Binding-site contacts:
Ligand atom C20 contacts residue VAL180 of chain 1.A at 4.2 Å (hydrophobic).
Ligand atom C8 contacts residue TYR216 of chain 1.A at 3.9 Å (hydrophobic).
Ligand atom C21 contacts residue VAL180 of chain 1.A at 3.9 Å (hydrophobic).
Ligand atom C19 contacts residue OLC1 of chain 1.H at 4.2 Å.
Ligand atom C10 contacts residue TYR188 of chain 1.A at 4.5 Å (hydrophobic).
Ligand atom C7 contacts residue TYR216 of chain 1.A at 4.1 Å (hydrophobic).
Ligand atom C4 contacts residue ILE215 of chain 1.A at 4.2 Å (hydrophobic).
Ligand atom C5 contacts residue TYR188 of chain 1.A at 4.4 Å (hydrophobic).
Ligand atom C6 contacts residue ILE215 of chain 1.A at 4.5 Å (hydrophobic).
Ligand atom C18 contacts residue TYR216 of chain 1.A at 4.5 Å (hydrophobic).
Ligand atom C19 contacts residue PRO184 of chain 1.A at 4.2 Å (hydrophobic).
Ligand atom C18 contacts residue PRO184 of chain 1.A at 3.6 Å (hydrophobic).
Ligand atom C2 contacts residue TYR188 of chain 1.A at 4.2 Å (hydrophobic).
Ligand atom O1 contacts residue SER212 of chain 1.A at 2.9 Å (h-bond).
Ligand atom C19 contacts residue TYR216 of chain 1.A at 3.9 Å (hydrophobic).
Ligand atom O1 contacts residue TYR188 of chain 1.A at 4.2 Å.
Ligand atom C27 contacts residue ILE177 of chain 1.A at 4.2 Å (hydrophobic).
Ligand atom C21 contacts residue OLC1 of chain 1.H at 4.5 Å.
Ligand atom C11 contacts residue OLC1 of chain 1.H at 4.5 Å.
Ligand atom C2 contacts residue SER212 of chain 1.A at 4.1 Å.
Ligand atom C27 contacts residue VAL180 of chain 1.A at 4.2 Å (hydrophobic).
Ligand atom C6 contacts residue TYR216 of chain 1.A at 3.6 Å (hydrophobic).
Ligand atom C4 contacts residue SER212 of chain 1.A at 3.9 Å.
Ligand atom C18 contacts residue ALA181 of chain 1.A at 4.3 Å (hydrophobic).
Ligand atom C19 contacts residue TYR188 of chain 1.A at 3.5 Å (hydrophobic).
Ligand atom C2 contacts residue OLC1 of chain 1.H at 3.7 Å.
Ligand atom C4 contacts residue TYR216 of chain 1.A at 4.0 Å (hydrophobic).
Ligand atom O1 contacts residue OLC1 of chain 1.H at 4.4 Å.
Ligand atom C3 contacts residue TYR188 of chain 1.A at 4.3 Å (hydrophobic).
Ligand atom C4 contacts residue TYR188 of chain 1.A at 3.8 Å (hydrophobic).
Ligand atom C23 contacts residue VAL180 of chain 1.A at 3.8 Å (hydrophobic).
Ligand atom C7 contacts residue CYS219 of chain 1.A at 3.9 Å (hydrophobic).
Ligand atom C18 contacts residue VAL180 of chain 1.A at 4.5 Å (hydrophobic).
Ligand atom C6 contacts residue CYS219 of chain 1.A at 4.2 Å (hydrophobic).
Ligand atom C5 contacts residue TYR216 of chain 1.A at 3.9 Å (hydrophobic).
Ligand atom C3 contacts residue SER212 of chain 1.A at 3.8 Å.

Sequence of chain 1.A:
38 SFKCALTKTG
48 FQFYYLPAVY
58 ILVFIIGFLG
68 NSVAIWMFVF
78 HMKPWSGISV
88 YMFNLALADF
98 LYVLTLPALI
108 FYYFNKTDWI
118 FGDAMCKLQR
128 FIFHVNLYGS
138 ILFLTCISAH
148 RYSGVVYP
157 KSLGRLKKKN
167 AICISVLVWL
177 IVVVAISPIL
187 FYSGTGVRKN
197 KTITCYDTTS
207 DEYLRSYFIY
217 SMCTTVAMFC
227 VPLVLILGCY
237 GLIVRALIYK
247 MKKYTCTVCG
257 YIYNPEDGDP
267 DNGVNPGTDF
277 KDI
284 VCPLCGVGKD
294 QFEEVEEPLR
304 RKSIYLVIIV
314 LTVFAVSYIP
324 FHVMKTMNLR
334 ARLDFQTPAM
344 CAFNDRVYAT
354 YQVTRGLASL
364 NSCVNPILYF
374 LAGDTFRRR

A small-molecule ligand and the protein it binds are described below.
Small molecule (SMILES): CC(C)CCC[C@@H](C)[C@H]1CC[C@H]2[C@@H]3CC=C4C[C@@H](O)CC[C@]4(C)[C@H]3CC[C@]12C